Sequence of chain 1.A:
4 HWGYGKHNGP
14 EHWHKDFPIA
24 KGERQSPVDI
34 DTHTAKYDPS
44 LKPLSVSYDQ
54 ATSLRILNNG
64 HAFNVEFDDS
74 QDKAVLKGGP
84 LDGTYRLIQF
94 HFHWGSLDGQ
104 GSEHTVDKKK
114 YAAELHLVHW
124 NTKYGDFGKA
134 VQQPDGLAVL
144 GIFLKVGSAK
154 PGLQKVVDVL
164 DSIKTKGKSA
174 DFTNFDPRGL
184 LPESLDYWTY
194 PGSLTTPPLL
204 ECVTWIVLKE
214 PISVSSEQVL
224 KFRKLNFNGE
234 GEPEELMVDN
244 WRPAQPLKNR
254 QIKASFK

Binding-site contacts:
Ligand atom F16 contacts residue ZN1 of chain 1.B at 3.5 Å.
Ligand atom O3 contacts residue HIS119 of chain 1.A at 3.4 Å (h-bond).
Ligand atom F18 contacts residue PHE130 of chain 1.A at 3.2 Å.
Ligand atom S11 contacts residue GLN92 of chain 1.A at 3.8 Å.
Ligand atom F17 contacts residue VAL121 of chain 1.A at 3.6 Å.
Ligand atom N2 contacts residue HIS119 of chain 1.A at 3.2 Å (h-bond).
Ligand atom O3 contacts residue VAL142 of chain 1.A at 3.7 Å.
Ligand atom C7 contacts residue LEU197 of chain 1.A at 3.7 Å (hydrophobic).
Ligand atom N2 contacts residue HIS96 of chain 1.A at 3.3 Å (h-bond).
Ligand atom S1 contacts residue HIS119 of chain 1.A at 3.9 Å.
Ligand atom O4 contacts residue THR198 of chain 1.A at 3.0 Å (h-bond).
Ligand atom C6 contacts residue VAL121 of chain 1.A at 3.9 Å (hydrophobic).
Ligand atom N2 contacts residue THR198 of chain 1.A at 2.8 Å (h-bond).
Ligand atom F18 contacts residue LEU197 of chain 1.A at 3.8 Å.
Ligand atom C9 contacts residue THR199 of chain 1.A at 3.6 Å.
Ligand atom N2 contacts residue ZN1 of chain 1.B at 1.9 Å.
Ligand atom F16 contacts residue HIS94 of chain 1.A at 3.6 Å.
Ligand atom F18 contacts residue VAL121 of chain 1.A at 3.4 Å.
Ligand atom N2 contacts residue HIS94 of chain 1.A at 3.2 Å (h-bond).
Ligand atom C5 contacts residue HIS94 of chain 1.A at 3.7 Å.
Ligand atom F18 contacts residue LEU140 of chain 1.A at 3.8 Å.
Ligand atom S1 contacts residue HIS94 of chain 1.A at 3.9 Å.
Ligand atom C10 contacts residue THR199 of chain 1.A at 3.7 Å.
Ligand atom F17 contacts residue LEU140 of chain 1.A at 3.9 Å.
Ligand atom C8 contacts residue GLN92 of chain 1.A at 3.9 Å.
Ligand atom O3 contacts residue HIS94 of chain 1.A at 3.4 Å.
Ligand atom O3 contacts residue TRP208 of chain 1.A at 3.8 Å.
Ligand atom O4 contacts residue TRP208 of chain 1.A at 3.6 Å.
Ligand atom O3 contacts residue VAL121 of chain 1.A at 3.9 Å.
Ligand atom C10 contacts residue HIS94 of chain 1.A at 3.7 Å.
Ligand atom F17 contacts residue VAL142 of chain 1.A at 3.6 Å.
Ligand atom O3 contacts residue ZN1 of chain 1.B at 3.0 Å.
Ligand atom F17 contacts residue LEU197 of chain 1.A at 3.4 Å.
Ligand atom O4 contacts residue LEU197 of chain 1.A at 3.3 Å.
Ligand atom C14 contacts residue LEU197 of chain 1.A at 3.7 Å (hydrophobic).
Ligand atom S1 contacts residue THR198 of chain 1.A at 3.9 Å.
Ligand atom F16 contacts residue THR199 of chain 1.A at 3.2 Å.
Ligand atom C6 contacts residue LEU197 of chain 1.A at 3.5 Å (hydrophobic).
Ligand atom S1 contacts residue ZN1 of chain 1.B at 3.0 Å.
Ligand atom F15 contacts residue THR199 of chain 1.A at 3.3 Å.

A protein and the small-molecule ligand that binds it are described below.
Small molecule (SMILES): CCCSc1c(F)c(F)c(S(N)(=O)=O)c(F)c1F